A protein and the small-molecule ligand that binds it are described below.
Small molecule (SMILES): N[C@@H](CC(=O)O)C(=O)O

Sequence of chain 1.A:
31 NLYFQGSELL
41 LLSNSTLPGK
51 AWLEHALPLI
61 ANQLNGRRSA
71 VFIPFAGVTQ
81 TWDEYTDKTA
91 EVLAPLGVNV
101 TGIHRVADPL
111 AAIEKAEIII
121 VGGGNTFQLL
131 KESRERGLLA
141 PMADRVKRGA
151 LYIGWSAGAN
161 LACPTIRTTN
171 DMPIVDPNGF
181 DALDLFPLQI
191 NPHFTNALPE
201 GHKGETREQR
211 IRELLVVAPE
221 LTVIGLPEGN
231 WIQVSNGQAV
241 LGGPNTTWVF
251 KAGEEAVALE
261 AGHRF

Sequence of chain 1.B:
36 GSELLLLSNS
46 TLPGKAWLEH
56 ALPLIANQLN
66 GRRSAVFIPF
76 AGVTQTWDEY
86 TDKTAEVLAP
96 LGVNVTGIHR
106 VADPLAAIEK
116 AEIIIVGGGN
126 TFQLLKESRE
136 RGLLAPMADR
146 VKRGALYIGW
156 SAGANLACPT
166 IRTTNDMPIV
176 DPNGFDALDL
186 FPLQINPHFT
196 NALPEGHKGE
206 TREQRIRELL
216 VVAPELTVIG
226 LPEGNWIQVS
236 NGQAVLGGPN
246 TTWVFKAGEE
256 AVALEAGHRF

Binding-site contacts:
Ligand atom CA contacts residue GLU205 of chain 1.A at 3.5 Å.
Ligand atom C contacts residue GLY124 of chain 1.B at 3.5 Å.
Ligand atom OXT contacts residue SER156 of chain 1.B at 2.5 Å (h-bond).
Ligand atom OD1 contacts residue ASN170 of chain 1.B at 3.0 Å (h-bond).
Ligand atom CB contacts residue SER156 of chain 1.B at 3.3 Å.
Ligand atom CA contacts residue ASP171 of chain 1.B at 3.3 Å.
Ligand atom OD2 contacts residue ASN170 of chain 1.B at 3.0 Å (h-bond).
Ligand atom OXT contacts residue HIS193 of chain 1.B at 3.1 Å (h-bond).
Ligand atom O contacts residue ALA157 of chain 1.B at 2.9 Å (h-bond).
Ligand atom CA contacts residue HIS193 of chain 1.B at 3.9 Å.
Ligand atom CG contacts residue ASN170 of chain 1.B at 3.8 Å.
Ligand atom OD1 contacts residue PRO192 of chain 1.B at 3.7 Å.
Ligand atom C contacts residue GLU205 of chain 1.A at 3.8 Å.
Ligand atom CB contacts residue ASN160 of chain 1.B at 3.8 Å.
Ligand atom OD1 contacts residue ASN160 of chain 1.B at 2.8 Å (h-bond).
Ligand atom CB contacts residue ALA157 of chain 1.B at 3.6 Å (hydrophobic).
Ligand atom CG contacts residue ASN160 of chain 1.B at 3.6 Å.
Ligand atom OD2 contacts residue HIS193 of chain 1.B at 3.5 Å.
Ligand atom CG contacts residue PRO192 of chain 1.B at 3.7 Å (hydrophobic).
Ligand atom CB contacts residue THR126 of chain 1.B at 4.1 Å.
Ligand atom OXT contacts residue GLU205 of chain 1.A at 3.9 Å.
Ligand atom OD2 contacts residue PRO192 of chain 1.B at 3.9 Å.
Ligand atom OD1 contacts residue ASP171 of chain 1.B at 3.7 Å.
Ligand atom O contacts residue GLY123 of chain 1.B at 3.5 Å.
Ligand atom OD2 contacts residue ASP171 of chain 1.B at 3.8 Å.
Ligand atom OD1 contacts residue THR169 of chain 1.B at 2.7 Å (h-bond).
Ligand atom C contacts residue SER156 of chain 1.B at 2.7 Å.
Ligand atom N contacts residue GLY124 of chain 1.B at 2.9 Å (h-bond).
Ligand atom N contacts residue ASP171 of chain 1.B at 2.2 Å (salt-bridge).
Ligand atom C contacts residue HIS193 of chain 1.B at 3.8 Å.
Ligand atom N contacts residue GLU205 of chain 1.A at 2.6 Å (salt-bridge).
Ligand atom CG contacts residue THR169 of chain 1.B at 3.8 Å.
Ligand atom CA contacts residue SER156 of chain 1.B at 3.3 Å.
Ligand atom C contacts residue ALA157 of chain 1.B at 3.7 Å (hydrophobic).
Ligand atom CB contacts residue ASP171 of chain 1.B at 3.6 Å.
Ligand atom O contacts residue GLY124 of chain 1.B at 2.9 Å (h-bond).
Ligand atom O contacts residue SER156 of chain 1.B at 2.9 Å.
Ligand atom CG contacts residue ASP171 of chain 1.B at 3.5 Å.
Ligand atom CA contacts residue GLY124 of chain 1.B at 3.7 Å.
Ligand atom OD1 contacts residue THR126 of chain 1.B at 3.9 Å.